Sequence of chain 1.A:
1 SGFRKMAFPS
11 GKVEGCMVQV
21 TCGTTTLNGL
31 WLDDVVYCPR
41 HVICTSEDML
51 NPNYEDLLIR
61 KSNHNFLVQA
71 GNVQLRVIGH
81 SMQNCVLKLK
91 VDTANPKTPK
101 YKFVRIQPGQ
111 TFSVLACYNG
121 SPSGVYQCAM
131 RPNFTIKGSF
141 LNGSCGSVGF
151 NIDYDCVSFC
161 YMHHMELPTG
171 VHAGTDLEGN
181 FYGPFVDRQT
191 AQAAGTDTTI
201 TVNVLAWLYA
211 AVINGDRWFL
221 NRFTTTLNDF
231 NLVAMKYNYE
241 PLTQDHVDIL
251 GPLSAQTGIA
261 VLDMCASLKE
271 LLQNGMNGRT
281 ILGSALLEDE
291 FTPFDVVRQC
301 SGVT

Sequence of chain 2.A:
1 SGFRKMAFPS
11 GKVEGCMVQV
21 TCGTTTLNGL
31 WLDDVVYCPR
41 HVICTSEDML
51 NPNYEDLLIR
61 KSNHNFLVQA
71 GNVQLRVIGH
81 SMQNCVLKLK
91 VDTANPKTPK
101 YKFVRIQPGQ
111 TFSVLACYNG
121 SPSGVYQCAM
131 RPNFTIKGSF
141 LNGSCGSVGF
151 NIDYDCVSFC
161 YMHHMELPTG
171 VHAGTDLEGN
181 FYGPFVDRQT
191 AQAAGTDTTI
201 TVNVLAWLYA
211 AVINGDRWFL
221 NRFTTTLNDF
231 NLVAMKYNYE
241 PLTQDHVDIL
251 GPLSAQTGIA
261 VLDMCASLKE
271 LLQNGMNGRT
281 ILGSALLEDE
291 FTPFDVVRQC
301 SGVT

Binding-site contacts:
Ligand atom C13 contacts residue PHE140 of chain 2.A at 3.7 Å (hydrophobic).
Ligand atom C3 contacts residue MET165 of chain 2.A at 3.5 Å (hydrophobic).
Ligand atom C14 contacts residue LEU141 of chain 2.A at 3.9 Å (hydrophobic).
Ligand atom C12 contacts residue GLU166 of chain 2.A at 3.8 Å.
Ligand atom C5 contacts residue HIS41 of chain 2.A at 3.5 Å.
Ligand atom C7 contacts residue HIS41 of chain 2.A at 3.5 Å.
Ligand atom O2 contacts residue GLY143 of chain 2.A at 3.1 Å (h-bond).
Ligand atom C4 contacts residue MET49 of chain 2.A at 3.3 Å (hydrophobic).
Ligand atom C contacts residue GLN189 of chain 2.A at 3.8 Å.
Ligand atom C4 contacts residue HIS41 of chain 2.A at 3.7 Å.
Ligand atom O3 contacts residue HIS172 of chain 2.A at 3.3 Å.
Ligand atom C13 contacts residue HIS163 of chain 2.A at 3.6 Å.
Ligand atom N1 contacts residue GLU166 of chain 2.A at 3.0 Å (salt-bridge).
Ligand atom N1 contacts residue PHE140 of chain 2.A at 3.1 Å (h-bond).
Ligand atom C11 contacts residue LEU141 of chain 2.A at 3.7 Å (hydrophobic).
Ligand atom C13 contacts residue GLU166 of chain 2.A at 3.5 Å.
Ligand atom N contacts residue CYS145 of chain 2.A at 3.6 Å.
Ligand atom C3 contacts residue ASP187 of chain 2.A at 3.7 Å.
Ligand atom O3 contacts residue HIS163 of chain 2.A at 2.7 Å (h-bond).
Ligand atom O3 contacts residue PHE140 of chain 2.A at 3.3 Å.
Ligand atom C10 contacts residue LEU141 of chain 2.A at 3.8 Å (hydrophobic).
Ligand atom C12 contacts residue ASN142 of chain 2.A at 3.9 Å.
Ligand atom C1 contacts residue MET165 of chain 2.A at 3.8 Å (hydrophobic).
Ligand atom C12 contacts residue LEU141 of chain 2.A at 3.7 Å (hydrophobic).
Ligand atom C3 contacts residue MET49 of chain 2.A at 3.5 Å (hydrophobic).
Ligand atom O2 contacts residue ASN142 of chain 2.A at 3.2 Å.
Ligand atom C2 contacts residue ARG188 of chain 2.A at 3.6 Å.
Ligand atom C5 contacts residue HIS164 of chain 2.A at 3.7 Å.
Ligand atom C14 contacts residue HIS163 of chain 2.A at 3.8 Å.
Ligand atom C5 contacts residue MET49 of chain 2.A at 3.9 Å (hydrophobic).
Ligand atom C3 contacts residue ARG188 of chain 2.A at 3.6 Å.
Ligand atom C2 contacts residue MET165 of chain 2.A at 3.7 Å (hydrophobic).
Ligand atom C9 contacts residue CYS145 of chain 2.A at 3.7 Å (hydrophobic).
Ligand atom C14 contacts residue SER144 of chain 2.A at 3.8 Å.
Ligand atom O2 contacts residue CYS145 of chain 2.A at 3.8 Å.
Ligand atom O3 contacts residue GLU166 of chain 2.A at 3.4 Å.
Ligand atom C12 contacts residue PHE140 of chain 2.A at 3.9 Å (hydrophobic).
Ligand atom C11 contacts residue ASN142 of chain 2.A at 3.6 Å.
Ligand atom C contacts residue GLU166 of chain 2.A at 3.9 Å.
Ligand atom C9 contacts residue ASN142 of chain 2.A at 3.6 Å.

The small molecule below binds the protein below.
Small molecule (SMILES): COc1ccccc1OCCNC(=O)C1=CC=NC(=O)C1